The protein below binds the small molecule below.
Small molecule (SMILES): CC(=O)N[C@@H]1[C@@H](O)[C@H](O)[C@@H](CO)O[C@H]1O

Binding-site contacts:
Ligand atom C2 contacts residue THR324 of chain 1.D at 3.6 Å.
Ligand atom C8 contacts residue ASN322 of chain 1.D at 4.3 Å.
Ligand atom N2 contacts residue THR324 of chain 1.D at 3.7 Å.
Ligand atom C4 contacts residue ASN322 of chain 1.D at 4.3 Å.
Ligand atom N2 contacts residue ASN322 of chain 1.D at 2.9 Å (h-bond).
Ligand atom C1 contacts residue ASN322 of chain 1.D at 1.4 Å.
Ligand atom O4 contacts residue SER325 of chain 1.D at 4.5 Å.
Ligand atom C7 contacts residue ASN322 of chain 1.D at 3.8 Å.
Ligand atom C5 contacts residue THR324 of chain 1.D at 3.6 Å.
Ligand atom C3 contacts residue ASN322 of chain 1.D at 3.8 Å.
Ligand atom C1 contacts residue THR324 of chain 1.D at 3.1 Å.
Ligand atom O7 contacts residue ASN322 of chain 1.D at 4.5 Å.
Ligand atom O5 contacts residue THR324 of chain 1.D at 3.8 Å.
Ligand atom C5 contacts residue ASN322 of chain 1.D at 3.6 Å.
Ligand atom O5 contacts residue ASN322 of chain 1.D at 2.4 Å (h-bond).
Ligand atom O4 contacts residue THR324 of chain 1.D at 4.3 Å.
Ligand atom C3 contacts residue THR324 of chain 1.D at 3.4 Å.
Ligand atom C4 contacts residue THR324 of chain 1.D at 4.0 Å.
Ligand atom C2 contacts residue ASN322 of chain 1.D at 2.5 Å.

Sequence of chain 1.D:
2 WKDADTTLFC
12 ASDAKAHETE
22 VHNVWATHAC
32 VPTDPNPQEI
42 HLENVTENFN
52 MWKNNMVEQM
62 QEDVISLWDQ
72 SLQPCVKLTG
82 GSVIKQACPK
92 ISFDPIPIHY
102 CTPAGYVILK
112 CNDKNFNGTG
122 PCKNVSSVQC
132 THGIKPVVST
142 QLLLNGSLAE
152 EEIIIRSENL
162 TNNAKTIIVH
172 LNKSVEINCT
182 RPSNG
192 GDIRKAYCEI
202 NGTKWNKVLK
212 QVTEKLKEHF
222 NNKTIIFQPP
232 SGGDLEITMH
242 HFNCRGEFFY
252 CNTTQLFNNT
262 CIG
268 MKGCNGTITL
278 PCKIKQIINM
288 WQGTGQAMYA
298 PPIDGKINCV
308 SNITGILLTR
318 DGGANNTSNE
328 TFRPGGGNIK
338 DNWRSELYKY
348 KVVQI